Sequence of chain 1.B:
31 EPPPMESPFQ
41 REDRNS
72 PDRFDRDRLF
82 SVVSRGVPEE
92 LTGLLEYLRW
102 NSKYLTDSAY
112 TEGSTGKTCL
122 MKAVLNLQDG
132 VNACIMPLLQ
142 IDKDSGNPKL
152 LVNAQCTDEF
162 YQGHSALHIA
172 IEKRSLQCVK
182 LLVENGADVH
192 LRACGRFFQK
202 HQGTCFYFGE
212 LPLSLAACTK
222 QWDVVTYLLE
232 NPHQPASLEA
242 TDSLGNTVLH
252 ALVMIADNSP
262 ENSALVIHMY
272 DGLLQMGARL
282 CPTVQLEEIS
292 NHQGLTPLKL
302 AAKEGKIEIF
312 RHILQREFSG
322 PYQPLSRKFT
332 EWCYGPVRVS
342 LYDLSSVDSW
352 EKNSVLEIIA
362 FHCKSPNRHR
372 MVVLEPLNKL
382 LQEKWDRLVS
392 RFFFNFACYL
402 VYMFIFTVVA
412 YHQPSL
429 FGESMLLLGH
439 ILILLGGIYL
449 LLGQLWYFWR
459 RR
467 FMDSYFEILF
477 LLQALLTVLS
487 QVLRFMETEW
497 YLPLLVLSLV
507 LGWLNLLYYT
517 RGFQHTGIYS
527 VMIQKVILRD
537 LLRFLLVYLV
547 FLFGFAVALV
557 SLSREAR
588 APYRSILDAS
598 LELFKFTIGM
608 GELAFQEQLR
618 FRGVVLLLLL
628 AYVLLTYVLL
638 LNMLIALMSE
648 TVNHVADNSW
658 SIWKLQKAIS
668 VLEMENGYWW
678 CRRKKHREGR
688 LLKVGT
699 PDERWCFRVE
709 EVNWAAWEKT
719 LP

The protein below binds the small molecule below.
Small molecule (SMILES): NCCOB(c1ccccc1)c1ccccc1

Sequence of chain 1.C:
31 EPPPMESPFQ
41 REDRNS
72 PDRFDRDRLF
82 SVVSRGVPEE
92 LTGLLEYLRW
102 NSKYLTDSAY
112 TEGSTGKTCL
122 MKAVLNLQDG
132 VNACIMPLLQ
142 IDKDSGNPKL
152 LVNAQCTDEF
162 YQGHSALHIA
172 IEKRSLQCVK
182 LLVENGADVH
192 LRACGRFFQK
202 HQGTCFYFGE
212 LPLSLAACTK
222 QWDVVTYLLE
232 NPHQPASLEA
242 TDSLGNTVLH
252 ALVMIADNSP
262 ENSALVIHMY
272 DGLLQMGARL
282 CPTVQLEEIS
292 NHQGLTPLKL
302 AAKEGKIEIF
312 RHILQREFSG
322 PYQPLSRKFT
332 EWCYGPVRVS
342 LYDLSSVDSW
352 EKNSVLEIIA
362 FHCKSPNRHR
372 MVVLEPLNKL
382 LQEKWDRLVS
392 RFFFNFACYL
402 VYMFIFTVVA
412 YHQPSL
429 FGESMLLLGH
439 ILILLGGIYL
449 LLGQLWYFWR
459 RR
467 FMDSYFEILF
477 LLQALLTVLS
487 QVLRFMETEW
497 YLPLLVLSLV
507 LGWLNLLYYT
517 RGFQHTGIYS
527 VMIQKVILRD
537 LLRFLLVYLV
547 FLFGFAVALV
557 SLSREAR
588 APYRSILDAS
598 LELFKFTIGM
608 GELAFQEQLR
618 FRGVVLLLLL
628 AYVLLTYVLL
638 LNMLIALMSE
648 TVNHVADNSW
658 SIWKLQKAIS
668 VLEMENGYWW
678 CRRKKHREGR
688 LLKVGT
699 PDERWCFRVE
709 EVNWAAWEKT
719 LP

Binding-site contacts:
Ligand atom N17 contacts residue HIS521 of chain 1.B at 4.2 Å.
Ligand atom O14 contacts residue HIS521 of chain 1.B at 3.8 Å.
Ligand atom C05 contacts residue TYR525 of chain 1.B at 4.0 Å (hydrophobic).
Ligand atom C08 contacts residue ARG539 of chain 1.C at 4.5 Å.
Ligand atom C06 contacts residue THR522 of chain 1.B at 3.5 Å.
Ligand atom C13 contacts residue ARG539 of chain 1.C at 3.8 Å.
Ligand atom C12 contacts residue THR522 of chain 1.B at 4.5 Å.
Ligand atom C04 contacts residue VAL543 of chain 1.C at 4.4 Å (hydrophobic).
Ligand atom C10 contacts residue HIS521 of chain 1.B at 3.7 Å.
Ligand atom C03 contacts residue LEU542 of chain 1.C at 3.9 Å (hydrophobic).
Ligand atom C05 contacts residue VAL543 of chain 1.C at 3.8 Å (hydrophobic).
Ligand atom C09 contacts residue HIS521 of chain 1.B at 3.4 Å.
Ligand atom B01 contacts residue HIS521 of chain 1.B at 3.9 Å.
Ligand atom C04 contacts residue LEU542 of chain 1.C at 3.8 Å (hydrophobic).
Ligand atom C02 contacts residue ARG539 of chain 1.C at 4.5 Å.
Ligand atom C07 contacts residue THR522 of chain 1.B at 3.5 Å.
Ligand atom C03 contacts residue ARG539 of chain 1.C at 3.6 Å.
Ligand atom C12 contacts residue HIS521 of chain 1.B at 3.2 Å.
Ligand atom C13 contacts residue THR522 of chain 1.B at 4.3 Å.
Ligand atom C08 contacts residue HIS521 of chain 1.B at 3.2 Å.
Ligand atom C13 contacts residue HIS521 of chain 1.B at 3.3 Å.
Ligand atom C06 contacts residue TYR525 of chain 1.B at 4.0 Å (hydrophobic).
Ligand atom C05 contacts residue ARG539 of chain 1.C at 4.3 Å.
Ligand atom C10 contacts residue ARG539 of chain 1.C at 4.4 Å.
Ligand atom C04 contacts residue ARG539 of chain 1.C at 3.6 Å.
Ligand atom C12 contacts residue ARG539 of chain 1.C at 3.3 Å.
Ligand atom C11 contacts residue HIS521 of chain 1.B at 3.6 Å.
Ligand atom C11 contacts residue ARG539 of chain 1.C at 3.4 Å.